This small molecule binds to this protein.
Small molecule (SMILES): O=P(O)(O)OC[C@H]1O[C@](O)(COP(=O)(O)O)[C@@H](O)[C@@H]1O

Binding-site contacts:
Ligand atom O6P contacts residue THR403 of chain 2.D at 3.4 Å.
Ligand atom O6P contacts residue GLY488 of chain 2.D at 3.1 Å (h-bond).
Ligand atom C4 contacts residue TYR489 of chain 2.D at 3.5 Å (hydrophobic).
Ligand atom O4 contacts residue LYS487 of chain 2.D at 3.6 Å.
Ligand atom O6P contacts residue SER406 of chain 2.D at 3.9 Å.
Ligand atom O1P contacts residue ARG457 of chain 2.D at 2.6 Å (salt-bridge).
Ligand atom O6 contacts residue SER401 of chain 2.D at 3.9 Å.
Ligand atom C5 contacts residue TYR489 of chain 2.D at 3.4 Å (hydrophobic).
Ligand atom C4 contacts residue PRO490 of chain 2.D at 3.8 Å (hydrophobic).
Ligand atom C4 contacts residue GLY488 of chain 2.D at 4.0 Å.
Ligand atom C3 contacts residue ALA482 of chain 2.D at 3.6 Å (hydrophobic).
Ligand atom O5P contacts residue ASN402 of chain 2.D at 2.7 Å (h-bond).
Ligand atom O4P contacts residue THR403 of chain 2.D at 3.8 Å.
Ligand atom O6 contacts residue LEU400 of chain 2.D at 3.8 Å.
Ligand atom O5P contacts residue SER401 of chain 2.D at 3.6 Å.
Ligand atom C4 contacts residue ALA482 of chain 2.D at 3.7 Å (hydrophobic).
Ligand atom O4P contacts residue ASN402 of chain 2.D at 3.9 Å.
Ligand atom O3 contacts residue ALA482 of chain 2.D at 3.1 Å (h-bond).
Ligand atom C1 contacts residue GLY488 of chain 2.D at 4.1 Å.
Ligand atom P1 contacts residue ARG457 of chain 2.D at 3.7 Å.
Ligand atom C6 contacts residue TYR489 of chain 2.D at 3.5 Å (hydrophobic).
Ligand atom C6 contacts residue GLY488 of chain 2.D at 3.1 Å.
Ligand atom O1 contacts residue ASN402 of chain 2.D at 3.8 Å.
Ligand atom O6 contacts residue SER406 of chain 2.D at 3.7 Å.
Ligand atom O3 contacts residue LEU400 of chain 2.D at 3.7 Å.
Ligand atom O4 contacts residue TYR489 of chain 2.D at 2.5 Å (h-bond).
Ligand atom P2 contacts residue SER406 of chain 2.D at 3.7 Å.
Ligand atom O4 contacts residue ALA482 of chain 2.D at 3.1 Å.
Ligand atom O3 contacts residue HIS481 of chain 2.D at 3.4 Å.
Ligand atom O4 contacts residue GLY488 of chain 2.D at 3.1 Å (h-bond).
Ligand atom O4P contacts residue SER406 of chain 2.D at 2.9 Å (h-bond).
Ligand atom P2 contacts residue ASN402 of chain 2.D at 3.8 Å.
Ligand atom O4 contacts residue PRO490 of chain 2.D at 3.6 Å (h-bond).
Ligand atom P2 contacts residue SER401 of chain 2.D at 3.7 Å.
Ligand atom C5 contacts residue GLY488 of chain 2.D at 3.3 Å.
Ligand atom O5P contacts residue THR403 of chain 2.D at 3.0 Å (h-bond).
Ligand atom P2 contacts residue THR403 of chain 2.D at 3.5 Å.
Ligand atom O4P contacts residue ARG405 of chain 2.D at 4.0 Å.
Ligand atom O4P contacts residue SER401 of chain 2.D at 2.4 Å (h-bond).
Ligand atom C6 contacts residue SER406 of chain 2.D at 4.0 Å.

Sequence of chain 2.D:
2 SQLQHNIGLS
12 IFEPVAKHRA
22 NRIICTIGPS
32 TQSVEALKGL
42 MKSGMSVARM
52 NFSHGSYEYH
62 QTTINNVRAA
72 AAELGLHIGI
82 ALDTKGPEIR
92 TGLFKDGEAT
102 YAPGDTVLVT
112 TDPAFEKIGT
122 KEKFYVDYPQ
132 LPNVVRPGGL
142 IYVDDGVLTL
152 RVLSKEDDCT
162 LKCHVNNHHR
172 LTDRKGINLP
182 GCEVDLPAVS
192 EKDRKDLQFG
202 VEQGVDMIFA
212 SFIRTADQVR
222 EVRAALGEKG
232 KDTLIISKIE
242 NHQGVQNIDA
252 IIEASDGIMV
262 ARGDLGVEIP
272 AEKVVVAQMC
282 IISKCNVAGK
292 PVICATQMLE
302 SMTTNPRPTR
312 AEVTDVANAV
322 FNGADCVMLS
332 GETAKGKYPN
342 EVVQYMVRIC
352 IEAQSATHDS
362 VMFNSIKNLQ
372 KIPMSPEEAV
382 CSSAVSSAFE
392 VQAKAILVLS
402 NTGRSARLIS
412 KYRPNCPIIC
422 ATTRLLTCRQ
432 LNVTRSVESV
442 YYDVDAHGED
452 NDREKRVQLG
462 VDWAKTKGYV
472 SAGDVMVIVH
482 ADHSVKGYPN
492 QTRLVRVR